A protein and the small-molecule ligand that binds it are described below.
Small molecule (SMILES): O=C(O)Cc1cccc(O)c1

Binding-site contacts:
Ligand atom C7 contacts residue TRP149 of chain 1.H at 3.1 Å (hydrophobic).
Ligand atom C4 contacts residue HIS162 of chain 1.H at 3.3 Å.
Ligand atom C4 contacts residue GLN177 of chain 1.H at 4.0 Å.
Ligand atom C4 contacts residue PRO15 of chain 1.G at 3.9 Å (hydrophobic).
Ligand atom C6 contacts residue ARG157 of chain 1.H at 4.1 Å.
Ligand atom C5 contacts residue ILE191 of chain 1.H at 3.6 Å (hydrophobic).
Ligand atom O2 contacts residue PRO15 of chain 1.G at 3.7 Å.
Ligand atom O1 contacts residue PRO15 of chain 1.G at 3.6 Å.
Ligand atom C4 contacts residue TYR147 of chain 1.H at 3.8 Å (hydrophobic).
Ligand atom C1 contacts residue PRO15 of chain 1.G at 3.6 Å (hydrophobic).
Ligand atom O3 contacts residue FE1 of chain 1.V at 1.8 Å.
Ligand atom C3 contacts residue HIS162 of chain 1.H at 3.8 Å.
Ligand atom O3 contacts residue HIS160 of chain 1.H at 3.9 Å.
Ligand atom C5 contacts residue GLN177 of chain 1.H at 4.1 Å.
Ligand atom C1 contacts residue TYR147 of chain 1.H at 4.0 Å (hydrophobic).
Ligand atom C6 contacts residue ILE191 of chain 1.H at 3.3 Å (hydrophobic).
Ligand atom C6 contacts residue PRO15 of chain 1.G at 4.0 Å (hydrophobic).
Ligand atom O3 contacts residue PRO15 of chain 1.G at 4.1 Å.
Ligand atom C2 contacts residue PRO15 of chain 1.G at 3.4 Å (hydrophobic).
Ligand atom C3 contacts residue ARG157 of chain 1.H at 4.2 Å.
Ligand atom C5 contacts residue GLY14 of chain 1.G at 3.9 Å.
Ligand atom C8 contacts residue PRO15 of chain 1.G at 3.6 Å (hydrophobic).
Ligand atom C2 contacts residue TYR147 of chain 1.H at 3.0 Å (hydrophobic).
Ligand atom C8 contacts residue TRP149 of chain 1.H at 3.4 Å (hydrophobic).
Ligand atom O3 contacts residue TYR147 of chain 1.H at 2.7 Å (h-bond).
Ligand atom O3 contacts residue TYR16 of chain 1.G at 4.0 Å.
Ligand atom C2 contacts residue FE1 of chain 1.V at 3.6 Å.
Ligand atom O1 contacts residue TRP149 of chain 1.H at 3.7 Å.
Ligand atom O3 contacts residue TYR108 of chain 1.H at 3.2 Å (h-bond).
Ligand atom C5 contacts residue THR12 of chain 1.G at 4.1 Å.
Ligand atom C4 contacts residue GLY14 of chain 1.G at 3.6 Å.
Ligand atom C3 contacts residue FE1 of chain 1.V at 2.6 Å.
Ligand atom C4 contacts residue ARG157 of chain 1.H at 3.5 Å.
Ligand atom O2 contacts residue TRP149 of chain 1.H at 3.5 Å.
Ligand atom C5 contacts residue PRO15 of chain 1.G at 4.1 Å (hydrophobic).
Ligand atom C4 contacts residue FE1 of chain 1.V at 3.3 Å.
Ligand atom O3 contacts residue HIS162 of chain 1.H at 3.0 Å (h-bond).
Ligand atom C3 contacts residue TYR147 of chain 1.H at 2.8 Å (hydrophobic).
Ligand atom C5 contacts residue ARG157 of chain 1.H at 3.5 Å.
Ligand atom C3 contacts residue PRO15 of chain 1.G at 3.6 Å (hydrophobic).

Sequence of chain 1.H:
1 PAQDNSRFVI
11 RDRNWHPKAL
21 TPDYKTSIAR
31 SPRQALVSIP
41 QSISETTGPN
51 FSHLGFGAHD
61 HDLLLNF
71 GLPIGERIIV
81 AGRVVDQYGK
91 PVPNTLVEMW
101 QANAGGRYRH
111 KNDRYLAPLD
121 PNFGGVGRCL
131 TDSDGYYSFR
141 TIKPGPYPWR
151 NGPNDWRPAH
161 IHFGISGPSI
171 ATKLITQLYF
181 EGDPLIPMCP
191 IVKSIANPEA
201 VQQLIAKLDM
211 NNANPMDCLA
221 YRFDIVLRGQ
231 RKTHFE

Sequence of chain 1.G:
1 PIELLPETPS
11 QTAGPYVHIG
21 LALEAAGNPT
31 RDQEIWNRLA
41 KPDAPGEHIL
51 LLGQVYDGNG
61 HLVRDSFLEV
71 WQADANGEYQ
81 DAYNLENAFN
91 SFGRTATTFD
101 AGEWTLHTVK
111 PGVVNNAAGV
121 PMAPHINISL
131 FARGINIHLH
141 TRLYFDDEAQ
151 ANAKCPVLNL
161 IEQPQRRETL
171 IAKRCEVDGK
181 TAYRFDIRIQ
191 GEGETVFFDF